The small molecule below binds the protein below.
Small molecule (SMILES): Cc1cn([C@H]2C[C@H](O[P](=O)(O)OC[C@H]3O[C@@H](n4ccc(N)nc4=O)C[C@@H]3O[P](=O)(O)OC[C@H]3O[C@@H](n4cnc5c(=O)nc(N)[nH]c54)C[C@@H]3O[P](=O)(O)OC[C@@H]3CC[C@H](n4ccc(N)nc4=O)O3)[C@@H](CO[P](=O)(O)O[C@H]3C[C@H](n4cc(C)c(=O)[nH]c4=O)O[C@@H]3CO[P](=O)(O)O[C@H]3C[C@H](n4cc(C)c(=O)[nH]c4=O)O[C@@H]3CO[P](=O)(O)O[C@H]3C[C@H](n4cnc5c(N)ncnc54)O[C@@H]3COP(=O)=O)O2)c(=O)[nH]c1=O

Binding-site contacts:
Ligand atom C4' contacts residue TYR823 of chain 1.C at 4.1 Å (hydrophobic).
Ligand atom N3 contacts residue TTP1 of chain 1.D at 3.5 Å.
Ligand atom C5' contacts residue ASP703 of chain 1.C at 3.1 Å.
Ligand atom O4' contacts residue MET815 of chain 1.C at 4.2 Å.
Ligand atom C5' contacts residue GLY770 of chain 1.C at 4.2 Å.
Ligand atom C4' contacts residue MET815 of chain 1.C at 4.3 Å (hydrophobic).
Ligand atom C5 contacts residue TTP1 of chain 1.D at 3.7 Å.
Ligand atom C4' contacts residue LEU769 of chain 1.C at 3.7 Å (hydrophobic).
Ligand atom N4 contacts residue TTP1 of chain 1.D at 3.3 Å (h-bond).
Ligand atom O4' contacts residue PHE700 of chain 1.C at 3.9 Å.
Ligand atom C2' contacts residue PHE700 of chain 1.C at 4.1 Å (hydrophobic).
Ligand atom O2 contacts residue TTP1 of chain 1.D at 3.6 Å (h-bond).
Ligand atom C2' contacts residue ALA701 of chain 1.C at 3.6 Å (hydrophobic).
Ligand atom C4 contacts residue TTP1 of chain 1.D at 3.5 Å.
Ligand atom N2 contacts residue PHE566 of chain 1.C at 3.6 Å.
Ligand atom C3' contacts residue ALA701 of chain 1.C at 4.2 Å (hydrophobic).
Ligand atom C3' contacts residue ASP703 of chain 1.C at 4.1 Å.
Ligand atom C4' contacts residue PHE700 of chain 1.C at 3.9 Å (hydrophobic).
Ligand atom OP1 contacts residue THR467 of chain 1.C at 3.9 Å.
Ligand atom C2' contacts residue MET815 of chain 1.C at 4.0 Å (hydrophobic).
Ligand atom C2' contacts residue LEU769 of chain 1.C at 4.1 Å (hydrophobic).
Ligand atom C5' contacts residue MET815 of chain 1.C at 4.0 Å (hydrophobic).
Ligand atom C3' contacts residue TTP1 of chain 1.D at 3.4 Å.
Ligand atom O5' contacts residue ASP703 of chain 1.C at 4.2 Å.
Ligand atom C5' contacts residue LEU769 of chain 1.C at 4.0 Å (hydrophobic).
Ligand atom OP1 contacts residue ASP703 of chain 1.C at 4.2 Å.
Ligand atom C4' contacts residue ASP703 of chain 1.C at 3.6 Å.
Ligand atom C2' contacts residue TTP1 of chain 1.D at 3.5 Å.
Ligand atom O3' contacts residue LEU769 of chain 1.C at 3.4 Å.
Ligand atom O4' contacts residue TYR823 of chain 1.C at 4.1 Å.
Ligand atom C4' contacts residue ALA701 of chain 1.C at 4.3 Å (hydrophobic).
Ligand atom C1' contacts residue ALA701 of chain 1.C at 4.1 Å (hydrophobic).
Ligand atom OP1 contacts residue GLY770 of chain 1.C at 4.2 Å.
Ligand atom C5' contacts residue LEU769 of chain 1.C at 3.5 Å (hydrophobic).
Ligand atom C2 contacts residue TTP1 of chain 1.D at 3.8 Å.
Ligand atom C1' contacts residue PRO819 of chain 1.C at 4.2 Å (hydrophobic).
Ligand atom C3' contacts residue LEU769 of chain 1.C at 4.2 Å (hydrophobic).
Ligand atom O2 contacts residue PHE566 of chain 1.C at 3.9 Å.
Ligand atom OP1 contacts residue LEU769 of chain 1.C at 4.1 Å.
Ligand atom C6 contacts residue TTP1 of chain 1.D at 4.1 Å.

Sequence of chain 1.C:
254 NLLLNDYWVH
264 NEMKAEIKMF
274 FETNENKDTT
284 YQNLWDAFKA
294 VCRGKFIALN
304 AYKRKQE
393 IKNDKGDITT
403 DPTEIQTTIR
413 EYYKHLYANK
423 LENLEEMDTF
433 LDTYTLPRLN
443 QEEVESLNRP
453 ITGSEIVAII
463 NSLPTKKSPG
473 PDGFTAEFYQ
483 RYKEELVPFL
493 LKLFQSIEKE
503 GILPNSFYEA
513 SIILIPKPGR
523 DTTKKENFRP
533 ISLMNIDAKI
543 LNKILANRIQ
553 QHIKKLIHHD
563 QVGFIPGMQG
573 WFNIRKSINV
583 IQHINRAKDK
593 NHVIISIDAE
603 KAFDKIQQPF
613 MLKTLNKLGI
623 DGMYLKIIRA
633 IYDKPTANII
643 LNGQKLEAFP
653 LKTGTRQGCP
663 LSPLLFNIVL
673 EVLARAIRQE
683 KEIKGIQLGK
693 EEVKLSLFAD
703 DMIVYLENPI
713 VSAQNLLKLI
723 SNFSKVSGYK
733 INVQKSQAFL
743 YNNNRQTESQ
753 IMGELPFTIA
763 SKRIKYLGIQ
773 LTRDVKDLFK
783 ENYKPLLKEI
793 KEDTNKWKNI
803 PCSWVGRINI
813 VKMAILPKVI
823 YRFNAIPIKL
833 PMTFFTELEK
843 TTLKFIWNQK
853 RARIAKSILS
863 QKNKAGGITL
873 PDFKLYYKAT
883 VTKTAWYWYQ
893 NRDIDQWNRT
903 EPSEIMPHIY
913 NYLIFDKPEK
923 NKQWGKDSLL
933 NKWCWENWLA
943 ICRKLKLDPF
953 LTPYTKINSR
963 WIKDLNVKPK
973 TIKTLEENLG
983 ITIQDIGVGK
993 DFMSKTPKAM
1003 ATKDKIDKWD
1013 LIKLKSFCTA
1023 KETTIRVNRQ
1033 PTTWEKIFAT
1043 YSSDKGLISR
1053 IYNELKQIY